Sequence of chain 10.D:
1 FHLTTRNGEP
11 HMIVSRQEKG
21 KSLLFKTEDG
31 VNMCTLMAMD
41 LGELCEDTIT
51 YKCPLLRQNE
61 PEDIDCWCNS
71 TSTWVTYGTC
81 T

A small-molecule ligand and the protein it binds are described below.
Small molecule (SMILES): CC(=O)N[C@@H]1[C@@H](O)[C@H](O)[C@@H](CO)O[C@H]1O

Sequence of chain 10.C:
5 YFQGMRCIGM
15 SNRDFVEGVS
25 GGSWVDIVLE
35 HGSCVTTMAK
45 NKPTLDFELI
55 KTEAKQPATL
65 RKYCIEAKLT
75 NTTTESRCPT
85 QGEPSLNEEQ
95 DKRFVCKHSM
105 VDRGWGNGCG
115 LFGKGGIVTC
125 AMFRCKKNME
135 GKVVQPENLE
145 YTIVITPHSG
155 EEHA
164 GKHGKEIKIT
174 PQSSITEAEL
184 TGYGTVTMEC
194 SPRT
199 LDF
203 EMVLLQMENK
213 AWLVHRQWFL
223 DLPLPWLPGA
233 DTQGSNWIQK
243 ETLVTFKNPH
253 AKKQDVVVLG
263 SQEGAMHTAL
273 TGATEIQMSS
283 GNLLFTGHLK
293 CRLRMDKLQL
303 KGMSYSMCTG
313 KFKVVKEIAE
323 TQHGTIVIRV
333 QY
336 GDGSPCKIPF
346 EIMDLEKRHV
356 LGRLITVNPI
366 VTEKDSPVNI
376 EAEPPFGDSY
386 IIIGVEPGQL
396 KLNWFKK

Binding-site contacts:
Ligand atom O5 contacts residue ASN75 of chain 10.C at 2.1 Å (h-bond).
Ligand atom C7 contacts residue MET126 of chain 10.C at 3.8 Å (hydrophobic).
Ligand atom C8 contacts residue MET126 of chain 10.C at 3.7 Å (hydrophobic).
Ligand atom C5 contacts residue ASN75 of chain 10.C at 3.2 Å.
Ligand atom C4 contacts residue NAG1 of chain 10.T at 2.9 Å.
Ligand atom C3 contacts residue ASN75 of chain 10.C at 3.5 Å.
Ligand atom C2 contacts residue ASN75 of chain 10.C at 2.6 Å.
Ligand atom O6 contacts residue CYS45 of chain 10.D at 3.4 Å (h-bond).
Ligand atom C7 contacts residue ASN75 of chain 10.C at 2.8 Å.
Ligand atom C2 contacts residue NAG1 of chain 10.T at 4.1 Å.
Ligand atom O4 contacts residue NAG1 of chain 10.T at 1.6 Å.
Ligand atom O3 contacts residue NAG1 of chain 10.T at 2.4 Å (h-bond).
Ligand atom O7 contacts residue MET126 of chain 10.C at 3.1 Å.
Ligand atom O6 contacts residue ASN75 of chain 10.C at 3.8 Å.
Ligand atom C8 contacts residue ASN75 of chain 10.C at 3.0 Å.
Ligand atom O6 contacts residue GLU46 of chain 10.D at 3.8 Å.
Ligand atom O6 contacts residue NAG1 of chain 10.T at 4.1 Å.
Ligand atom C3 contacts residue NAG1 of chain 10.T at 3.3 Å.
Ligand atom O6 contacts residue THR48 of chain 10.D at 4.0 Å.
Ligand atom N2 contacts residue ASN75 of chain 10.C at 3.0 Å (h-bond).
Ligand atom C6 contacts residue CYS45 of chain 10.D at 4.4 Å (hydrophobic).
Ligand atom C4 contacts residue ASN75 of chain 10.C at 4.0 Å.
Ligand atom C1 contacts residue ASN75 of chain 10.C at 1.3 Å.
Ligand atom C6 contacts residue THR48 of chain 10.D at 4.4 Å.
Ligand atom O7 contacts residue ASN75 of chain 10.C at 3.2 Å (h-bond).
Ligand atom C5 contacts residue NAG1 of chain 10.T at 3.7 Å.
Ligand atom C8 contacts residue PHE98 of chain 10.C at 3.6 Å (hydrophobic).
Ligand atom O5 contacts residue THR48 of chain 10.D at 4.0 Å.
Ligand atom C6 contacts residue NAG1 of chain 10.T at 3.4 Å.
Ligand atom C6 contacts residue ASN75 of chain 10.C at 3.8 Å.